A small-molecule ligand and the protein it binds are described below.
Small molecule (SMILES): CC(=O)N[C@H]1[C@H](O[C@H]2[C@H](O)[C@@H](NC(C)=O)CO[C@@H]2CO)O[C@H](CO)[C@@H](O[C@@H]2O[C@H](CO[C@H]3O[C@H](CO)[C@@H](O)[C@H](O)[C@@H]3O)[C@@H](O)[C@H](O[C@H]3O[C@H](CO)[C@@H](O)[C@H](O)[C@@H]3O)[C@@H]2O)[C@@H]1O

Binding-site contacts:
Ligand atom O4 contacts residue VAL414 of chain 2.A at 4.0 Å.
Ligand atom C3 contacts residue VAL414 of chain 2.A at 3.9 Å (hydrophobic).
Ligand atom O5 contacts residue NAG1 of chain 2.T at 4.1 Å.
Ligand atom C6 contacts residue GLU181 of chain 2.A at 4.0 Å.
Ligand atom C4 contacts residue ASN232 of chain 2.A at 4.2 Å.
Ligand atom O6 contacts residue NAG1 of chain 2.T at 4.2 Å.
Ligand atom O6 contacts residue GLU181 of chain 2.A at 4.2 Å.
Ligand atom C8 contacts residue SER415 of chain 2.A at 4.0 Å.
Ligand atom C2 contacts residue ASN232 of chain 2.A at 2.5 Å.
Ligand atom C1 contacts residue VAL414 of chain 2.A at 4.4 Å (hydrophobic).
Ligand atom C8 contacts residue VAL224 of chain 2.A at 4.3 Å (hydrophobic).
Ligand atom C7 contacts residue PRO182 of chain 2.A at 4.3 Å (hydrophobic).
Ligand atom C5 contacts residue ASN232 of chain 2.A at 3.6 Å.
Ligand atom C8 contacts residue ASN346 of chain 2.A at 3.2 Å.
Ligand atom C4 contacts residue VAL414 of chain 2.A at 4.2 Å (hydrophobic).
Ligand atom C7 contacts residue ASN232 of chain 2.A at 4.0 Å.
Ligand atom O6 contacts residue GLU181 of chain 2.A at 4.4 Å.
Ligand atom N2 contacts residue SER415 of chain 2.A at 3.1 Å (h-bond).
Ligand atom C3 contacts residue ASN232 of chain 2.A at 3.8 Å.
Ligand atom C8 contacts residue LEU231 of chain 2.A at 4.3 Å (hydrophobic).
Ligand atom O4 contacts residue GLU181 of chain 2.A at 4.1 Å.
Ligand atom C8 contacts residue PHE345 of chain 2.A at 4.2 Å (hydrophobic).
Ligand atom O7 contacts residue PRO182 of chain 2.A at 3.3 Å.
Ligand atom C2 contacts residue SER415 of chain 2.A at 3.9 Å.
Ligand atom O6 contacts residue SER179 of chain 2.A at 3.9 Å.
Ligand atom C7 contacts residue SER415 of chain 2.A at 4.0 Å.
Ligand atom C7 contacts residue ASN346 of chain 2.A at 3.9 Å.
Ligand atom O6 contacts residue GLY348 of chain 2.A at 3.3 Å (h-bond).
Ligand atom C3 contacts residue SER415 of chain 2.A at 4.0 Å.
Ligand atom C1 contacts residue SER415 of chain 2.A at 4.0 Å.
Ligand atom N2 contacts residue ASN232 of chain 2.A at 3.0 Å (h-bond).
Ligand atom C5 contacts residue GLU181 of chain 2.A at 4.2 Å.
Ligand atom O3 contacts residue CYS413 of chain 2.A at 4.1 Å.
Ligand atom C6 contacts residue NAG1 of chain 2.T at 3.6 Å.
Ligand atom C5 contacts residue VAL414 of chain 2.A at 3.9 Å (hydrophobic).
Ligand atom C1 contacts residue ASN232 of chain 2.A at 1.4 Å.
Ligand atom C6 contacts residue GLY348 of chain 2.A at 4.2 Å.
Ligand atom O5 contacts residue ASN232 of chain 2.A at 2.3 Å (h-bond).
Ligand atom O7 contacts residue ASN346 of chain 2.A at 3.7 Å.
Ligand atom C5 contacts residue NAG1 of chain 2.T at 4.4 Å.

Sequence of chain 2.A:
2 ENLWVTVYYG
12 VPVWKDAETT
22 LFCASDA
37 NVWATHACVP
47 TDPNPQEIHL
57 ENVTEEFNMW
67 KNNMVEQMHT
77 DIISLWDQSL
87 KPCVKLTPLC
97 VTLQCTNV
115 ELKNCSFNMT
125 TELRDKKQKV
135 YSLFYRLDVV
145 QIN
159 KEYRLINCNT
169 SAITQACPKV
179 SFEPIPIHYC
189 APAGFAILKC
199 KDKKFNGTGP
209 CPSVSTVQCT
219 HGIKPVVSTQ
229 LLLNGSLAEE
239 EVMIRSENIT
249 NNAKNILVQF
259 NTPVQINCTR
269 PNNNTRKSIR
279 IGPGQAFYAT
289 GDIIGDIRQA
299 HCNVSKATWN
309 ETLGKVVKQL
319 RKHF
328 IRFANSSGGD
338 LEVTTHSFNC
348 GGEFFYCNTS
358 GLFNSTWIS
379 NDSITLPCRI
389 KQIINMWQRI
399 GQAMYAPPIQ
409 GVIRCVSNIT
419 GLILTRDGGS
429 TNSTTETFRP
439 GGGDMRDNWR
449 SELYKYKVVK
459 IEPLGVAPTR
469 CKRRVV